Sequence of chain 1.B:
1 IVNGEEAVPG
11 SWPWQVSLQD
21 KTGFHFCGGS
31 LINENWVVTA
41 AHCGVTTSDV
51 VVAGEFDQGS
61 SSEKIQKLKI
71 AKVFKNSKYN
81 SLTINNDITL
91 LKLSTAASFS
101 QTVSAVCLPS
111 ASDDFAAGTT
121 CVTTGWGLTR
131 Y

Sequence of chain 1.E:
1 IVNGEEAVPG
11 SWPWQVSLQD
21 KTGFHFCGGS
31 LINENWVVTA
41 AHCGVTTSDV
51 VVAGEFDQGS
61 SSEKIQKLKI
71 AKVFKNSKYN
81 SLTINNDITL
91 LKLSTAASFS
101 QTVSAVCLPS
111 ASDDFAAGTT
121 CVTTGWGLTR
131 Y

The small molecule below binds the protein below.
Small molecule (SMILES): Cc1ccc(S(=O)(=O)O)cc1

Sequence of chain 1.F:
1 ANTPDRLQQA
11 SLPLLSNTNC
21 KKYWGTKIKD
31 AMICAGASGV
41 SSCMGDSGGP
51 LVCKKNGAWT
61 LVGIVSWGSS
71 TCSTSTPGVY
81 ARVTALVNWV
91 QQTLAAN

Binding-site contacts:
Ligand atom S contacts residue TYR131 of chain 1.E at 4.3 Å.
Ligand atom C1 contacts residue TYR131 of chain 1.E at 4.3 Å (hydrophobic).
Ligand atom O2 contacts residue GLY45 of chain 1.C at 3.1 Å (h-bond).
Ligand atom O2 contacts residue CYS43 of chain 1.C at 3.0 Å (h-bond).
Ligand atom O2 contacts residue SER47 of chain 1.C at 2.4 Å (h-bond).
Ligand atom C7 contacts residue GLY68 of chain 1.C at 3.7 Å.
Ligand atom C5 contacts residue SER42 of chain 1.C at 3.8 Å.
Ligand atom O2 contacts residue ASP46 of chain 1.C at 3.6 Å (salt-bridge).
Ligand atom C6 contacts residue TRP67 of chain 1.C at 4.2 Å (hydrophobic).
Ligand atom C3 contacts residue CYS43 of chain 1.C at 4.1 Å (hydrophobic).
Ligand atom C1 contacts residue CYS43 of chain 1.C at 3.5 Å (hydrophobic).
Ligand atom C5 contacts residue SER47 of chain 1.C at 4.3 Å.
Ligand atom C7 contacts residue SER69 of chain 1.C at 4.0 Å.
Ligand atom C5 contacts residue CYS43 of chain 1.C at 4.2 Å (hydrophobic).
Ligand atom O3 contacts residue SER47 of chain 1.C at 2.4 Å (h-bond).
Ligand atom C6 contacts residue SER42 of chain 1.C at 4.2 Å.
Ligand atom C6 contacts residue SER47 of chain 1.C at 3.0 Å.
Ligand atom C5 contacts residue VAL65 of chain 1.C at 4.2 Å (hydrophobic).
Ligand atom C1 contacts residue SER47 of chain 1.C at 2.6 Å.
Ligand atom C6 contacts residue VAL65 of chain 1.C at 3.7 Å (hydrophobic).
Ligand atom C4 contacts residue GLY68 of chain 1.C at 3.5 Å.
Ligand atom S contacts residue SER47 of chain 1.C at 1.5 Å (h-bond).
Ligand atom C5 contacts residue GLY68 of chain 1.C at 4.0 Å.
Ligand atom C4 contacts residue SER42 of chain 1.C at 4.1 Å.
Ligand atom C6 contacts residue CYS43 of chain 1.C at 3.7 Å (hydrophobic).
Ligand atom C2 contacts residue MET44 of chain 1.C at 4.0 Å (hydrophobic).
Ligand atom C3 contacts residue GLY68 of chain 1.C at 4.0 Å.
Ligand atom C7 contacts residue SER42 of chain 1.C at 3.3 Å.
Ligand atom C2 contacts residue CYS43 of chain 1.C at 3.8 Å (hydrophobic).
Ligand atom C4 contacts residue TRP67 of chain 1.C at 3.8 Å (hydrophobic).
Ligand atom C2 contacts residue SER47 of chain 1.C at 3.8 Å.
Ligand atom O3 contacts residue TYR131 of chain 1.E at 3.7 Å.
Ligand atom S contacts residue CYS43 of chain 1.C at 3.8 Å.
Ligand atom O2 contacts residue MET44 of chain 1.C at 3.3 Å.
Ligand atom O3 contacts residue HIS42 of chain 1.B at 3.6 Å.
Ligand atom C4 contacts residue CYS43 of chain 1.C at 4.3 Å (hydrophobic).
Ligand atom O3 contacts residue MET44 of chain 1.F at 3.8 Å.
Ligand atom C7 contacts residue CYS43 of chain 1.C at 4.3 Å (hydrophobic).
Ligand atom C5 contacts residue TRP67 of chain 1.C at 3.7 Å (hydrophobic).
Ligand atom C7 contacts residue CYS72 of chain 1.C at 4.1 Å (hydrophobic).

Sequence of chain 1.C:
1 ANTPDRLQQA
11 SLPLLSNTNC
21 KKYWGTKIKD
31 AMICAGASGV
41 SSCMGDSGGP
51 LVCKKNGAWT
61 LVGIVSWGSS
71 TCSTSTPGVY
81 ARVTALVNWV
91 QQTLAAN